Sequence of chain 1.A:
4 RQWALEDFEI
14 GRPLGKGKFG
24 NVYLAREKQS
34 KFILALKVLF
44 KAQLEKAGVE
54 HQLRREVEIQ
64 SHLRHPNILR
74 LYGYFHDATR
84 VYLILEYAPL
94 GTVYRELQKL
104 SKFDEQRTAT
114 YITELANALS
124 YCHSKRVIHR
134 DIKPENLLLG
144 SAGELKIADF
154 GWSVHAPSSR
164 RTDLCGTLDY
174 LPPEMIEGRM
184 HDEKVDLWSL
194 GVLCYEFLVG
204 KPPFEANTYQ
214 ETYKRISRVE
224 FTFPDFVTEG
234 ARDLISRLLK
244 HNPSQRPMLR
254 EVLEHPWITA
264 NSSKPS

Binding-site contacts:
Ligand atom C21 contacts residue ASP152 of chain 1.A at 3.7 Å.
Ligand atom C9 contacts residue ARG15 of chain 1.A at 3.2 Å.
Ligand atom C28 contacts residue GLU59 of chain 1.A at 3.4 Å.
Ligand atom C13 contacts residue ALA38 of chain 1.A at 3.6 Å (hydrophobic).
Ligand atom C38 contacts residue PRO92 of chain 1.A at 3.5 Å (hydrophobic).
Ligand atom C28 contacts residue GLY154 of chain 1.A at 3.5 Å.
Ligand atom N26 contacts residue ASP152 of chain 1.A at 3.6 Å (salt-bridge).
Ligand atom C7 contacts residue LEU17 of chain 1.A at 3.6 Å (hydrophobic).
Ligand atom C8 contacts residue ARG15 of chain 1.A at 3.7 Å.
Ligand atom N14 contacts residue LEU141 of chain 1.A at 3.6 Å.
Ligand atom C11 contacts residue ALA91 of chain 1.A at 3.0 Å (hydrophobic).
Ligand atom N26 contacts residue GLU59 of chain 1.A at 2.8 Å (salt-bridge).
Ligand atom N12 contacts residue TYR90 of chain 1.A at 3.6 Å.
Ligand atom C29 contacts residue LEU56 of chain 1.A at 3.7 Å (hydrophobic).
Ligand atom C38 contacts residue ARG15 of chain 1.A at 3.6 Å.
Ligand atom C15 contacts residue LEU141 of chain 1.A at 3.7 Å (hydrophobic).
Ligand atom C22 contacts residue LYS40 of chain 1.A at 3.6 Å.
Ligand atom N12 contacts residue ALA38 of chain 1.A at 3.7 Å.
Ligand atom N12 contacts residue ALA91 of chain 1.A at 3.1 Å (h-bond).
Ligand atom C22 contacts residue ASP152 of chain 1.A at 3.4 Å.
Ligand atom C39 contacts residue LEU93 of chain 1.A at 3.7 Å (hydrophobic).
Ligand atom C25 contacts residue ASP152 of chain 1.A at 3.6 Å.
Ligand atom N24 contacts residue ASP152 of chain 1.A at 3.5 Å (salt-bridge).
Ligand atom C31 contacts residue PHE22 of chain 1.A at 3.2 Å (hydrophobic).
Ligand atom C4 contacts residue ALA91 of chain 1.A at 3.6 Å (hydrophobic).
Ligand atom N12 contacts residue GLU89 of chain 1.A at 3.3 Å (salt-bridge).
Ligand atom O34 contacts residue ARG15 of chain 1.A at 3.0 Å (salt-bridge).
Ligand atom C16 contacts residue VAL25 of chain 1.A at 3.6 Å (hydrophobic).
Ligand atom C11 contacts residue GLY94 of chain 1.A at 3.6 Å.
Ligand atom C10 contacts residue PRO92 of chain 1.A at 3.3 Å (hydrophobic).
Ligand atom C25 contacts residue GLU59 of chain 1.A at 3.6 Å.
Ligand atom C13 contacts residue GLU89 of chain 1.A at 3.0 Å.
Ligand atom O33 contacts residue LYS40 of chain 1.A at 2.8 Å (salt-bridge).
Ligand atom C10 contacts residue GLY94 of chain 1.A at 3.6 Å.
Ligand atom C28 contacts residue LEU56 of chain 1.A at 3.6 Å (hydrophobic).
Ligand atom N24 contacts residue GLU59 of chain 1.A at 3.2 Å (salt-bridge).
Ligand atom C19 contacts residue LEU88 of chain 1.A at 3.5 Å (hydrophobic).
Ligand atom O3 contacts residue ALA91 of chain 1.A at 3.2 Å (h-bond).
Ligand atom C27 contacts residue GLU59 of chain 1.A at 3.5 Å.
Ligand atom C30 contacts residue VAL52 of chain 1.A at 3.5 Å (hydrophobic).

A protein and the small-molecule ligand that binds it are described below.
Small molecule (SMILES): CN(C)CCOc1ccc(-c2cc3c(NCCc4ccc(NC(=O)Nc5ccccc5)cc4)ncnc3o2)cc1